Sequence of chain 1.A:
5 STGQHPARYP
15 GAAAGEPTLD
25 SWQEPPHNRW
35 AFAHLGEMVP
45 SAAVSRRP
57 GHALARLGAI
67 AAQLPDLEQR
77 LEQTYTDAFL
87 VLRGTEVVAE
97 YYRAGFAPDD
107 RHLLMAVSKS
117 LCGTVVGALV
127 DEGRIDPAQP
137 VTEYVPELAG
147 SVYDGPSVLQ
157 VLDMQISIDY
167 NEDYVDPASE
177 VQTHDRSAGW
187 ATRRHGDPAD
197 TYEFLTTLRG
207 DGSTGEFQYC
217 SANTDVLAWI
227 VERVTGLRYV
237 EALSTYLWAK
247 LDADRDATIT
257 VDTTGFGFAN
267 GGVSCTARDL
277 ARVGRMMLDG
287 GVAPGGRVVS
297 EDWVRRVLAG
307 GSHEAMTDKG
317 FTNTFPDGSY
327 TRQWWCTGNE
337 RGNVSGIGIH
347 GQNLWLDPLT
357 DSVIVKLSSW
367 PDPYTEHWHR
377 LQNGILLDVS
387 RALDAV

The small molecule below binds the protein below.
Small molecule (SMILES): NCCCCCC(=O)O

Binding-site contacts:
Ligand atom C3 contacts residue MET111 of chain 1.A at 4.0 Å (hydrophobic).
Ligand atom C contacts residue ILE345 of chain 1.A at 3.5 Å (hydrophobic).
Ligand atom OXT contacts residue MET111 of chain 1.A at 3.5 Å.
Ligand atom OXT contacts residue TYR215 of chain 1.A at 4.2 Å.
Ligand atom C5 contacts residue ASN266 of chain 1.A at 4.2 Å.
Ligand atom C6 contacts residue TRP186 of chain 1.A at 3.4 Å (hydrophobic).
Ligand atom O contacts residue GOL1 of chain 1.F at 2.5 Å (h-bond).
Ligand atom C4 contacts residue SER217 of chain 1.A at 4.2 Å.
Ligand atom N contacts residue ASP181 of chain 1.A at 2.7 Å (salt-bridge).
Ligand atom O contacts residue TYR215 of chain 1.A at 2.8 Å (h-bond).
Ligand atom OXT contacts residue GOL1 of chain 1.F at 3.5 Å (h-bond).
Ligand atom C6 contacts residue PHE264 of chain 1.A at 3.6 Å (hydrophobic).
Ligand atom OXT contacts residue GLY344 of chain 1.A at 3.4 Å.
Ligand atom OXT contacts residue ALA112 of chain 1.A at 2.8 Å (h-bond).
Ligand atom C contacts residue GLY344 of chain 1.A at 4.4 Å.
Ligand atom C5 contacts residue TRP186 of chain 1.A at 3.6 Å (hydrophobic).
Ligand atom OXT contacts residue ILE345 of chain 1.A at 2.8 Å (h-bond).
Ligand atom C2 contacts residue ALA112 of chain 1.A at 3.9 Å (hydrophobic).
Ligand atom C contacts residue TYR215 of chain 1.A at 3.5 Å (hydrophobic).
Ligand atom O contacts residue ALA112 of chain 1.A at 3.2 Å.
Ligand atom C6 contacts residue ASN266 of chain 1.A at 4.0 Å.
Ligand atom C5 contacts residue MET111 of chain 1.A at 4.3 Å (hydrophobic).
Ligand atom N contacts residue PHE264 of chain 1.A at 4.3 Å.
Ligand atom N contacts residue VAL177 of chain 1.A at 4.3 Å.
Ligand atom C contacts residue LYS115 of chain 1.A at 4.3 Å.
Ligand atom C3 contacts residue ALA112 of chain 1.A at 3.8 Å (hydrophobic).
Ligand atom C4 contacts residue ASN266 of chain 1.A at 3.2 Å.
Ligand atom C contacts residue ALA112 of chain 1.A at 3.0 Å (hydrophobic).
Ligand atom C4 contacts residue GLY267 of chain 1.A at 4.3 Å.
Ligand atom C3 contacts residue ILE345 of chain 1.A at 4.1 Å (hydrophobic).
Ligand atom O contacts residue ILE345 of chain 1.A at 3.5 Å.
Ligand atom C5 contacts residue ILE345 of chain 1.A at 4.3 Å (hydrophobic).
Ligand atom C2 contacts residue TYR215 of chain 1.A at 4.1 Å (hydrophobic).
Ligand atom C2 contacts residue ILE345 of chain 1.A at 4.2 Å (hydrophobic).
Ligand atom C6 contacts residue ASP181 of chain 1.A at 3.2 Å.
Ligand atom C3 contacts residue ASN266 of chain 1.A at 4.3 Å.
Ligand atom C contacts residue GOL1 of chain 1.F at 3.4 Å.
Ligand atom C2 contacts residue LYS115 of chain 1.A at 4.0 Å.
Ligand atom O contacts residue LYS115 of chain 1.A at 4.3 Å.
Ligand atom C2 contacts residue SER217 of chain 1.A at 3.9 Å.